Binding-site contacts:
Ligand atom O5 contacts residue ILE350 of chain 1.A at 4.3 Å.
Ligand atom C2 contacts residue TYR354 of chain 1.A at 4.0 Å (hydrophobic).
Ligand atom C1 contacts residue LYS352 of chain 1.A at 3.7 Å.
Ligand atom O5 contacts residue TYR354 of chain 1.A at 3.2 Å (h-bond).
Ligand atom O3 contacts residue LYS352 of chain 1.A at 3.4 Å (salt-bridge).
Ligand atom O5 contacts residue LYS352 of chain 1.A at 3.2 Å.
Ligand atom O6 contacts residue GLN353 of chain 1.A at 3.2 Å (h-bond).
Ligand atom C1 contacts residue TYR354 of chain 1.A at 4.0 Å (hydrophobic).
Ligand atom O6 contacts residue TYR354 of chain 1.A at 3.6 Å.
Ligand atom C2 contacts residue GLN353 of chain 1.A at 4.4 Å.

The small molecule below binds the protein below.
Small molecule (SMILES): O=C(O)C(=O)O

Sequence of chain 1.A:
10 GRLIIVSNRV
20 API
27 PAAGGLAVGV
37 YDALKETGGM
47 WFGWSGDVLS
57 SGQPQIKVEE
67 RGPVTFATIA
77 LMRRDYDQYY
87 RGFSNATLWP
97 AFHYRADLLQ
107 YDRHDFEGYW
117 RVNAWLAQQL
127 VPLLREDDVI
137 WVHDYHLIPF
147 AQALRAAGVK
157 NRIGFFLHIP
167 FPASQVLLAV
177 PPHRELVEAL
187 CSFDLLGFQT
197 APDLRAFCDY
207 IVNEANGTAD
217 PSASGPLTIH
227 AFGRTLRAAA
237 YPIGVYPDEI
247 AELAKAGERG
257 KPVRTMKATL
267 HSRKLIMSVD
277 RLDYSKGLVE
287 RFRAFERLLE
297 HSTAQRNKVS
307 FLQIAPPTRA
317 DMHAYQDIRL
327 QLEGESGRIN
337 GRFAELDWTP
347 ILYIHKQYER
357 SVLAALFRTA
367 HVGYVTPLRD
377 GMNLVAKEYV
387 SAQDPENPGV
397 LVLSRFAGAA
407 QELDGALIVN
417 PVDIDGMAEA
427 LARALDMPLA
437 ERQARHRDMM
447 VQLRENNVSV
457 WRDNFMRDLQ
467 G